Sequence of chain 1.A:
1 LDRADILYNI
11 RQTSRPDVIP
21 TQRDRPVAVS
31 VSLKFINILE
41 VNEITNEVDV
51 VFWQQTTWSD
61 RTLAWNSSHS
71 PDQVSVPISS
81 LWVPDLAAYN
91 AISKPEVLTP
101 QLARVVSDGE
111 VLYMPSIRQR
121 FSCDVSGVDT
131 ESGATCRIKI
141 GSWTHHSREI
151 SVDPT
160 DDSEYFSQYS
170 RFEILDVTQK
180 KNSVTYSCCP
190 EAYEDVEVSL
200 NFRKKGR

Binding-site contacts:
Ligand atom C2 contacts residue MET114 of chain 1.A at 3.6 Å (hydrophobic).
Ligand atom C5 contacts residue THR144 of chain 1.E at 3.6 Å.
Ligand atom N1 contacts residue MET114 of chain 1.A at 3.7 Å.
Ligand atom C5 contacts residue LEU112 of chain 1.A at 3.9 Å (hydrophobic).
Ligand atom C9 contacts residue TRP143 of chain 1.E at 3.8 Å (hydrophobic).
Ligand atom C6 contacts residue TRP143 of chain 1.E at 3.2 Å (hydrophobic).
Ligand atom C7 contacts residue TRP53 of chain 1.A at 3.8 Å (hydrophobic).
Ligand atom C8 contacts residue TYR89 of chain 1.E at 3.3 Å (hydrophobic).
Ligand atom C1 contacts residue THR144 of chain 1.E at 4.1 Å.
Ligand atom N1 contacts residue THR144 of chain 1.E at 3.5 Å.
Ligand atom C8 contacts residue TYR192 of chain 1.E at 3.3 Å (hydrophobic).
Ligand atom C8 contacts residue TYR185 of chain 1.E at 3.8 Å (hydrophobic).
Ligand atom BR1 contacts residue TYR113 of chain 1.A at 4.1 Å.
Ligand atom N1 contacts residue TRP143 of chain 1.E at 3.9 Å.
Ligand atom BR1 contacts residue THR144 of chain 1.E at 3.8 Å.
Ligand atom BR1 contacts residue LEU102 of chain 1.A at 3.9 Å.
Ligand atom C7 contacts residue TRP143 of chain 1.E at 3.6 Å (hydrophobic).
Ligand atom C3 contacts residue TRP143 of chain 1.E at 3.7 Å (hydrophobic).
Ligand atom C9 contacts residue TYR192 of chain 1.E at 3.5 Å (hydrophobic).
Ligand atom C4 contacts residue LEU112 of chain 1.A at 3.5 Å (hydrophobic).
Ligand atom BR1 contacts residue MET114 of chain 1.A at 4.1 Å.
Ligand atom BR1 contacts residue ARG104 of chain 1.A at 3.6 Å.
Ligand atom C2 contacts residue TRP143 of chain 1.E at 3.2 Å (hydrophobic).
Ligand atom C7 contacts residue TYR89 of chain 1.E at 3.3 Å (hydrophobic).
Ligand atom C1 contacts residue TRP143 of chain 1.E at 3.4 Å (hydrophobic).
Ligand atom N3 contacts residue TRP143 of chain 1.E at 3.0 Å (h-bond).
Ligand atom C10 contacts residue TRP143 of chain 1.E at 4.0 Å (hydrophobic).
Ligand atom C10 contacts residue CYS187 of chain 1.E at 3.8 Å (hydrophobic).
Ligand atom C1 contacts residue MET114 of chain 1.A at 3.5 Å (hydrophobic).
Ligand atom N2 contacts residue MET114 of chain 1.A at 3.6 Å.
Ligand atom C3 contacts residue MET114 of chain 1.A at 4.0 Å (hydrophobic).
Ligand atom BR1 contacts residue LEU112 of chain 1.A at 3.2 Å.
Ligand atom C8 contacts residue TRP143 of chain 1.E at 3.7 Å (hydrophobic).
Ligand atom N3 contacts residue TYR89 of chain 1.E at 2.6 Å (h-bond).
Ligand atom C10 contacts residue MET114 of chain 1.A at 3.7 Å (hydrophobic).
Ligand atom BR1 contacts residue ALA103 of chain 1.A at 4.1 Å.
Ligand atom N2 contacts residue TRP143 of chain 1.E at 3.2 Å (h-bond).
Ligand atom C3 contacts residue CYS188 of chain 1.E at 4.0 Å (hydrophobic).
Ligand atom C3 contacts residue LEU112 of chain 1.A at 4.2 Å (hydrophobic).
Ligand atom N3 contacts residue SER142 of chain 1.E at 3.8 Å.

Sequence of chain 1.E:
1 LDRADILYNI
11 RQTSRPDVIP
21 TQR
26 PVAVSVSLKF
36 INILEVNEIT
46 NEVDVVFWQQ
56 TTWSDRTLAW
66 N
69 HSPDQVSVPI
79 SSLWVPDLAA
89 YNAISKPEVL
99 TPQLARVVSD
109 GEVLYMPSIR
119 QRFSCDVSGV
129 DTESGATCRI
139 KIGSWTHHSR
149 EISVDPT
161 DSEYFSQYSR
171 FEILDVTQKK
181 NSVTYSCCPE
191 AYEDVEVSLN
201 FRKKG

A protein and the small-molecule ligand that binds it are described below.
Small molecule (SMILES): Brc1ccc(N2CCCNCC2)cn1